Binding-site contacts:
Ligand atom C8 contacts residue ASP40 of chain 1.A at 3.3 Å.
Ligand atom O4 contacts residue VAL39 of chain 1.A at 3.4 Å.
Ligand atom O4 contacts residue BMA3 of chain 1.D at 3.3 Å (h-bond).
Ligand atom O2 contacts residue THR35 of chain 1.A at 3.0 Å (h-bond).
Ligand atom O7 contacts residue ASN72 of chain 1.A at 3.0 Å (h-bond).
Ligand atom C6 contacts residue GLN70 of chain 1.A at 3.2 Å.
Ligand atom C5 contacts residue PHE18 of chain 1.A at 3.6 Å (hydrophobic).
Ligand atom O5 contacts residue LYS21 of chain 1.A at 3.4 Å (salt-bridge).
Ligand atom C6 contacts residue THR35 of chain 1.A at 3.4 Å.
Ligand atom O3 contacts residue GLU33 of chain 1.A at 3.3 Å (salt-bridge).
Ligand atom O2 contacts residue GLU33 of chain 1.A at 3.2 Å (salt-bridge).
Ligand atom C8 contacts residue ARG76 of chain 1.A at 3.1 Å.
Ligand atom O5 contacts residue PHE16 of chain 1.A at 3.6 Å.
Ligand atom C7 contacts residue ASP40 of chain 1.A at 3.4 Å.
Ligand atom C3 contacts residue ASP40 of chain 1.A at 3.5 Å.
Ligand atom N2 contacts residue ASN72 of chain 1.A at 3.0 Å (h-bond).
Ligand atom C1 contacts residue THR74 of chain 1.A at 3.0 Å.
Ligand atom C3 contacts residue LYS21 of chain 1.A at 3.6 Å.
Ligand atom O5 contacts residue ASN72 of chain 1.A at 1.9 Å (h-bond).
Ligand atom O3 contacts residue LYS21 of chain 1.A at 2.5 Å (salt-bridge).
Ligand atom O3 contacts residue ARG76 of chain 1.A at 3.5 Å (salt-bridge).
Ligand atom C2 contacts residue ASN72 of chain 1.A at 2.3 Å.
Ligand atom C2 contacts residue ASP40 of chain 1.A at 3.5 Å.
Ligand atom O4 contacts residue MAN7 of chain 1.D at 2.8 Å (h-bond).
Ligand atom O2 contacts residue PRO19 of chain 1.A at 3.5 Å (h-bond).
Ligand atom C1 contacts residue PHE18 of chain 1.A at 3.6 Å (hydrophobic).
Ligand atom O7 contacts residue ARG76 of chain 1.A at 2.7 Å (salt-bridge).
Ligand atom C7 contacts residue ARG76 of chain 1.A at 3.2 Å.
Ligand atom C7 contacts residue ASN72 of chain 1.A at 3.3 Å.
Ligand atom O4 contacts residue LYS21 of chain 1.A at 3.1 Å.
Ligand atom C3 contacts residue ASN72 of chain 1.A at 3.5 Å.
Ligand atom C6 contacts residue PHE18 of chain 1.A at 3.6 Å (hydrophobic).
Ligand atom O7 contacts residue VAL39 of chain 1.A at 3.5 Å.
Ligand atom C5 contacts residue ASN72 of chain 1.A at 3.2 Å.
Ligand atom C5 contacts residue MAN7 of chain 1.D at 3.3 Å.
Ligand atom N2 contacts residue ASP40 of chain 1.A at 2.5 Å (salt-bridge).
Ligand atom C4 contacts residue MAN7 of chain 1.D at 3.4 Å.
Ligand atom O5 contacts residue VAL39 of chain 1.A at 3.6 Å.
Ligand atom C1 contacts residue ASN72 of chain 1.A at 1.2 Å.
Ligand atom O6 contacts residue PHE18 of chain 1.A at 3.5 Å.

Sequence of chain 1.A:
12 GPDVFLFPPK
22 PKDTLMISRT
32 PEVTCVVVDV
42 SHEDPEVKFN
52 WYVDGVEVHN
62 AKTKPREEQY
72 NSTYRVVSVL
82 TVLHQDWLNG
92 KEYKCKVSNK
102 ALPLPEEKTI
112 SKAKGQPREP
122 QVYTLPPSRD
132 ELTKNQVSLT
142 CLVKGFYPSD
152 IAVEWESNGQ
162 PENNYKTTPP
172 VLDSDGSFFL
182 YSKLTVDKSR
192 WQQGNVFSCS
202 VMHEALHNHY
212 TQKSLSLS

This small molecule binds to this protein.
Small molecule (SMILES): CC(=O)N[C@H]1[C@H](O[C@H]2[C@H](O)[C@@H](NC(C)=O)CO[C@@H]2CO)O[C@H](CO)[C@@H](O[C@@H]2O[C@H](CO[C@H]3O[C@H](CO)[C@@H](O)[C@H](O)[C@@H]3O[C@@H]3O[C@H](CO)[C@@H](O[C@@H]4O[C@H](CO)[C@H](O)[C@H](O)[C@H]4O)[C@H](O)[C@H]3NC(C)=O)[C@@H](O)[C@H](O[C@H]3O[C@H](CO)[C@@H](O)[C@H](O)[C@@H]3O[C@@H]3O[C@H](CO)[C@@H](O)[C@H](O)[C@H]3NC(C)=O)[C@@H]2O)[C@@H]1O